A small-molecule ligand and the protein it binds are described below.
Small molecule (SMILES): CCNCc1cn(C)nn1

Binding-site contacts:
Ligand atom C1 contacts residue SER81 of chain 2.A at 4.0 Å.
Ligand atom N1 contacts residue ASN63 of chain 2.A at 3.8 Å.
Ligand atom N2 contacts residue HIS80 of chain 2.A at 3.7 Å.
Ligand atom C5 contacts residue ASN63 of chain 2.A at 3.6 Å.
Ligand atom C1 contacts residue HIS80 of chain 2.A at 3.0 Å.
Ligand atom N contacts residue HIS80 of chain 2.A at 3.1 Å (h-bond).
Ligand atom N2 contacts residue ILE78 of chain 2.A at 4.4 Å.
Ligand atom N2 contacts residue GLY79 of chain 2.A at 3.6 Å.
Ligand atom N3 contacts residue GLY79 of chain 2.A at 3.9 Å.
Ligand atom N3 contacts residue ASN63 of chain 2.A at 3.7 Å.
Ligand atom C4 contacts residue HIS80 of chain 2.A at 4.1 Å.
Ligand atom C2 contacts residue HIS80 of chain 2.A at 3.3 Å.
Ligand atom C3 contacts residue HIS80 of chain 2.A at 3.5 Å.
Ligand atom N3 contacts residue HIS80 of chain 2.A at 3.2 Å (h-bond).
Ligand atom N2 contacts residue ASN63 of chain 2.A at 3.4 Å (h-bond).

Sequence of chain 2.A:
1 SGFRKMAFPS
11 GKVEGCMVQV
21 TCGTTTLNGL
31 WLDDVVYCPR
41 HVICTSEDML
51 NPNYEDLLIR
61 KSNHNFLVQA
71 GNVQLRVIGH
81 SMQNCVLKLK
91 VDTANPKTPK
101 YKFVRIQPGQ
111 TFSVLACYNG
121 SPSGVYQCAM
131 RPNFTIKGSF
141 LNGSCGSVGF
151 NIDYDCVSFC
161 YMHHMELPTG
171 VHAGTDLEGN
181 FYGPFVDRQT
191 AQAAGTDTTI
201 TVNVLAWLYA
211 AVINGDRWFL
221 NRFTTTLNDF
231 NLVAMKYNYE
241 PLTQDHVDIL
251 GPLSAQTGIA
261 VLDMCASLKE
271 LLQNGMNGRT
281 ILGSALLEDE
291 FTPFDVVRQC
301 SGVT